Binding-site contacts:
Ligand atom O3G contacts residue ARG95 of chain 1.A at 4.0 Å.
Ligand atom PG contacts residue LYS131 of chain 1.A at 3.7 Å.
Ligand atom O2B contacts residue TYR99 of chain 1.A at 2.4 Å (h-bond).
Ligand atom PA contacts residue TYR99 of chain 1.A at 3.9 Å.
Ligand atom O2G contacts residue LYS131 of chain 1.A at 4.0 Å.
Ligand atom PB contacts residue TYR99 of chain 1.A at 3.8 Å.
Ligand atom O3G contacts residue TYR127 of chain 1.A at 2.7 Å (h-bond).
Ligand atom O3A contacts residue TYR99 of chain 1.A at 4.3 Å.
Ligand atom O1A contacts residue TYR99 of chain 1.A at 3.7 Å.
Ligand atom O3G contacts residue LYS131 of chain 1.A at 2.8 Å (salt-bridge).
Ligand atom PG contacts residue TYR127 of chain 1.A at 4.2 Å.
Ligand atom O2A contacts residue TYR99 of chain 1.A at 3.0 Å (h-bond).
Ligand atom O3B contacts residue LYS131 of chain 1.A at 3.9 Å.
Ligand atom O1B contacts residue ARG95 of chain 1.A at 3.7 Å.

The protein below binds the small molecule below.
Small molecule (SMILES): CN1CN([C@@H]2O[C@H](CO[P](=O)(O)O[P](=O)(O)OP(=O)(O)O)[C@@H](O)[C@H]2O)c2nc(N)[nH]c(=O)c21

Sequence of chain 1.A:
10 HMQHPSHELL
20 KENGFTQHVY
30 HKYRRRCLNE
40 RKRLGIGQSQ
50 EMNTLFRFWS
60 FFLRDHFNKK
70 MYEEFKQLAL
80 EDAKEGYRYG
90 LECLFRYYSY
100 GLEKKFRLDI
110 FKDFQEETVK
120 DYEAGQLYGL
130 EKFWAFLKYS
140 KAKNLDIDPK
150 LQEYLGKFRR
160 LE